Sequence of chain 1.B:
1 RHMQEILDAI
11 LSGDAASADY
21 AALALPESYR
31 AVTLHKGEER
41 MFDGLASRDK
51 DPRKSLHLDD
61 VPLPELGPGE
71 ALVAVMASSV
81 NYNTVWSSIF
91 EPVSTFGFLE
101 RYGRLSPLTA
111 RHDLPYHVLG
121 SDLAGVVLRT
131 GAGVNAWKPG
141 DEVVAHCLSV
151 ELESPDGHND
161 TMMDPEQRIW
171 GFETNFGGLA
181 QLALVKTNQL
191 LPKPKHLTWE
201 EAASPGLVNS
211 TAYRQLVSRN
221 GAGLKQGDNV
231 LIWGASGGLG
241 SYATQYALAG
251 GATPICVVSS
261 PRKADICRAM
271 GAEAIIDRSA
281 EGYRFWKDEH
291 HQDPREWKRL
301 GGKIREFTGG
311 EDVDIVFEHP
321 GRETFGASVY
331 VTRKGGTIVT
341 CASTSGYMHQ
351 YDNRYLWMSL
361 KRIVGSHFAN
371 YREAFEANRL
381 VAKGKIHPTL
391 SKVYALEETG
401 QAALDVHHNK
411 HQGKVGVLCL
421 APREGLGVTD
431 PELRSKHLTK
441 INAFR

Binding-site contacts:
Ligand atom C3 contacts residue TYR355 of chain 1.B at 4.2 Å (hydrophobic).
Ligand atom C1 contacts residue TYR355 of chain 1.B at 3.7 Å (hydrophobic).
Ligand atom C3 contacts residue ARG354 of chain 1.B at 3.9 Å.
Ligand atom C3 contacts residue MET358 of chain 1.B at 3.7 Å (hydrophobic).
Ligand atom N5 contacts residue TYR355 of chain 1.B at 4.3 Å.
Ligand atom C2 contacts residue TYR355 of chain 1.B at 3.8 Å (hydrophobic).
Ligand atom N5 contacts residue ARG354 of chain 1.B at 3.5 Å (salt-bridge).
Ligand atom C4 contacts residue ARG354 of chain 1.B at 3.5 Å.
Ligand atom C4 contacts residue MET358 of chain 1.B at 4.2 Å (hydrophobic).

The protein below binds the small molecule below.
Small molecule (SMILES): C1CCNC1